Sequence of chain 1.A:
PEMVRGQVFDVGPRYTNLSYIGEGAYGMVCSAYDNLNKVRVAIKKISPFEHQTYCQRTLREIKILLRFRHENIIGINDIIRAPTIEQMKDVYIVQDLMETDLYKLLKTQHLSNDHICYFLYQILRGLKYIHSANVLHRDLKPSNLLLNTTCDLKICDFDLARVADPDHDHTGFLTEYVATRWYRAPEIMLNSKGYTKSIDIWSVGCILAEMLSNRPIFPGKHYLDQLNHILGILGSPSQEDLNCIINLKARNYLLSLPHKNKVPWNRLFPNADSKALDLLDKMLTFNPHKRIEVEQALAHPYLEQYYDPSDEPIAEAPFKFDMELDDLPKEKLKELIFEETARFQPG

The protein below binds the small molecule below.
Small molecule (SMILES): O=C(Nc1ccc2n[nH]c(-c3ccncc3)c2c1)[C@@H]1CCN(CC(=O)N2CCN(c3ccc(-c4ncccn4)cc3)CC2)C1

Binding-site contacts:
Ligand atom C24 contacts residue LEU161 of chain 1.A at 3.6 Å (hydrophobic).
Ligand atom N4 contacts residue ALA40 of chain 1.A at 3.5 Å (h-bond).
Ligand atom C16 contacts residue TYR69 of chain 1.A at 3.5 Å (hydrophobic).
Ligand atom N3 contacts residue ALA40 of chain 1.A at 3.0 Å (h-bond).
Ligand atom C contacts residue TYR41 of chain 1.A at 3.6 Å (hydrophobic).
Ligand atom C18 contacts residue ASP172 of chain 1.A at 3.5 Å.
Ligand atom C6 contacts residue ILE61 of chain 1.A at 3.5 Å (hydrophobic).
Ligand atom C2 contacts residue ASP172 of chain 1.A at 3.5 Å.
Ligand atom C4 contacts residue ASP174 of chain 1.A at 2.5 Å.
Ligand atom C14 contacts residue ALA40 of chain 1.A at 3.1 Å (hydrophobic).
Ligand atom C14 contacts residue TYR69 of chain 1.A at 3.4 Å (hydrophobic).
Ligand atom C5 contacts residue TYR41 of chain 1.A at 3.6 Å (hydrophobic).
Ligand atom O1 contacts residue LYS59 of chain 1.A at 3.0 Å (salt-bridge).
Ligand atom N contacts residue LYS59 of chain 1.A at 3.2 Å (salt-bridge).
Ligand atom N6 contacts residue THR115 of chain 1.A at 3.5 Å.
Ligand atom C24 contacts residue ASP111 of chain 1.A at 3.6 Å.
Ligand atom N8 contacts residue ASP111 of chain 1.A at 2.8 Å (salt-bridge).
Ligand atom O contacts residue LYS59 of chain 1.A at 3.0 Å (salt-bridge).
Ligand atom N8 contacts residue ALA57 of chain 1.A at 3.5 Å.
Ligand atom C1 contacts residue TYR41 of chain 1.A at 3.4 Å (hydrophobic).
Ligand atom C11 contacts residue ALA40 of chain 1.A at 3.5 Å (hydrophobic).
Ligand atom N7 contacts residue MET113 of chain 1.A at 3.0 Å (h-bond).
Ligand atom C11 contacts residue TYR69 of chain 1.A at 3.5 Å (hydrophobic).
Ligand atom C13 contacts residue ILE61 of chain 1.A at 3.6 Å (hydrophobic).
Ligand atom N4 contacts residue TYR69 of chain 1.A at 3.3 Å.
Ligand atom C15 contacts residue TYR69 of chain 1.A at 3.4 Å (hydrophobic).
Ligand atom C30 contacts residue LYS119 of chain 1.A at 3.5 Å.
Ligand atom C32 contacts residue MET113 of chain 1.A at 3.2 Å (hydrophobic).
Ligand atom C6 contacts residue THR73 of chain 1.A at 3.5 Å.
Ligand atom C15 contacts residue ALA40 of chain 1.A at 3.5 Å (hydrophobic).
Ligand atom C9 contacts residue TYR41 of chain 1.A at 3.6 Å (hydrophobic).
Ligand atom N8 contacts residue MET113 of chain 1.A at 3.5 Å (h-bond).
Ligand atom N6 contacts residue LYS119 of chain 1.A at 2.8 Å (salt-bridge).
Ligand atom O1 contacts residue GLN110 of chain 1.A at 3.4 Å (h-bond).
Ligand atom N3 contacts residue TYR69 of chain 1.A at 3.4 Å.
Ligand atom C22 contacts residue GLN110 of chain 1.A at 3.3 Å.
Ligand atom C5 contacts residue ASP174 of chain 1.A at 2.8 Å.
Ligand atom C31 contacts residue GLU114 of chain 1.A at 3.5 Å.
Ligand atom C17 contacts residue TYR69 of chain 1.A at 3.4 Å (hydrophobic).
Ligand atom C12 contacts residue TYR69 of chain 1.A at 3.5 Å (hydrophobic).